Binding-site contacts:
Ligand atom CZ contacts residue THR175 of chain 1.E at 3.7 Å.
Ligand atom OXT contacts residue ARG168 of chain 1.E at 3.8 Å.
Ligand atom O contacts residue MG1 of chain 1.YO at 3.8 Å.
Ligand atom CA contacts residue MG1 of chain 1.YO at 3.7 Å.
Ligand atom NE contacts residue THR175 of chain 1.E at 2.9 Å (h-bond).
Ligand atom CG contacts residue THR175 of chain 1.E at 4.3 Å.
Ligand atom CG contacts residue MG1 of chain 1.YO at 3.9 Å.
Ligand atom NE contacts residue LEU176 of chain 1.E at 4.1 Å.
Ligand atom CD contacts residue THR175 of chain 1.E at 3.4 Å.
Ligand atom N contacts residue MG1 of chain 1.YO at 2.7 Å.
Ligand atom CB contacts residue THR175 of chain 1.E at 4.1 Å.
Ligand atom NH1 contacts residue THR175 of chain 1.E at 3.2 Å (h-bond).
Ligand atom C contacts residue MG1 of chain 1.YO at 4.2 Å.
Ligand atom NH2 contacts residue ARG164 of chain 1.E at 3.8 Å.
Ligand atom CB contacts residue MG1 of chain 1.YO at 3.8 Å.
Ligand atom NH1 contacts residue ARG164 of chain 1.E at 2.9 Å (salt-bridge).
Ligand atom O contacts residue MG1 of chain 1.WG at 3.6 Å.
Ligand atom CD contacts residue LEU176 of chain 1.E at 4.4 Å (hydrophobic).
Ligand atom CZ contacts residue ARG164 of chain 1.E at 3.5 Å.
Ligand atom NE contacts residue ARG164 of chain 1.E at 4.4 Å.

A protein and the small-molecule ligand that binds it are described below.
Small molecule (SMILES): NC(=[NH2+])NCCC[C@H](N)C(=O)O

Sequence of chain 1.E:
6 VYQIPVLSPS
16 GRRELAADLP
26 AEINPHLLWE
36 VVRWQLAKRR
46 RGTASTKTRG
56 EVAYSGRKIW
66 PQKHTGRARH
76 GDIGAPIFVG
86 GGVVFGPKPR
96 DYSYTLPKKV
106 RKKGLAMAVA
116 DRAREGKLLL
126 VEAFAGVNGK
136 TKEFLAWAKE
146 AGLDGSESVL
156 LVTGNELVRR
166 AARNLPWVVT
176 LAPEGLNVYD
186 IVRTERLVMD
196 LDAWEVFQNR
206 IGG